Sequence of chain 1.B:
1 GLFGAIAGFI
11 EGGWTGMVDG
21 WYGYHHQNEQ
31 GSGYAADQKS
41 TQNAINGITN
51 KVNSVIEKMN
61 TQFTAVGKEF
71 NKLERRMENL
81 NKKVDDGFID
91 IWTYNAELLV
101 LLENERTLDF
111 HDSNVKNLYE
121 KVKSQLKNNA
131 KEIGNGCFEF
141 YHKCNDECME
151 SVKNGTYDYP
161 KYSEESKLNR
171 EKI

This protein binds this small molecule.
Small molecule (SMILES): CC(=O)N[C@H]1[C@H](O[C@H]2[C@H](O[C@@H]3O[C@@H](C)[C@@H](O)[C@@H](O)[C@@H]3O)[C@@H](NC(C)=O)CO[C@@H]2CO[C@@H]2O[C@@H](C)[C@@H](O)[C@@H](O)[C@@H]2O)O[C@H](CO)[C@@H](O)[C@@H]1O

Binding-site contacts:
Ligand atom C6 contacts residue ASN154 of chain 1.B at 4.3 Å.
Ligand atom N2 contacts residue ASN154 of chain 1.B at 2.9 Å (h-bond).
Ligand atom O4 contacts residue PHE29 of chain 1.C at 4.0 Å.
Ligand atom C5 contacts residue ASN154 of chain 1.B at 3.6 Å.
Ligand atom C5 contacts residue PHE29 of chain 1.C at 4.3 Å (hydrophobic).
Ligand atom C2 contacts residue ASN154 of chain 1.B at 2.5 Å.
Ligand atom C8 contacts residue PHE29 of chain 1.C at 3.4 Å (hydrophobic).
Ligand atom N2 contacts residue PHE29 of chain 1.C at 4.3 Å.
Ligand atom O5 contacts residue ASN154 of chain 1.B at 2.3 Å (h-bond).
Ligand atom C6 contacts residue ASN154 of chain 1.B at 4.4 Å.
Ligand atom C7 contacts residue THR156 of chain 1.B at 4.4 Å.
Ligand atom C8 contacts residue ASN154 of chain 1.B at 4.5 Å.
Ligand atom O7 contacts residue ASN154 of chain 1.B at 3.4 Å (h-bond).
Ligand atom O7 contacts residue PHE29 of chain 1.C at 3.2 Å.
Ligand atom C7 contacts residue ASN154 of chain 1.B at 3.3 Å.
Ligand atom C4 contacts residue ASN154 of chain 1.B at 4.2 Å.
Ligand atom C6 contacts residue GLY155 of chain 1.B at 4.3 Å.
Ligand atom C1 contacts residue ASN154 of chain 1.B at 1.4 Å.
Ligand atom C3 contacts residue ASN154 of chain 1.B at 3.8 Å.
Ligand atom C7 contacts residue PHE29 of chain 1.C at 3.4 Å (hydrophobic).
Ligand atom O7 contacts residue THR156 of chain 1.B at 3.4 Å.

Sequence of chain 1.C:
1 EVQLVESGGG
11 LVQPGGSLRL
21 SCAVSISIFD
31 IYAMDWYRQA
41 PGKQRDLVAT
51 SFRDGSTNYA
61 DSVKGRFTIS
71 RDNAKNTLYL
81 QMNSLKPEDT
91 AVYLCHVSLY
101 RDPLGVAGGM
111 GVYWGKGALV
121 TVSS